The protein below binds the small molecule below.
Small molecule (SMILES): Nc1ncnc2c1ncn2[C@@H]1O[C@H](CO)[C@@H](O[P](=O)(O)OC[C@H]2O[C@@H](n3ccc(=O)[nH]c3=O)[C@H](O)[C@@H]2OP(=O)(O)O)[C@H]1O

Sequence of chain 2.A:
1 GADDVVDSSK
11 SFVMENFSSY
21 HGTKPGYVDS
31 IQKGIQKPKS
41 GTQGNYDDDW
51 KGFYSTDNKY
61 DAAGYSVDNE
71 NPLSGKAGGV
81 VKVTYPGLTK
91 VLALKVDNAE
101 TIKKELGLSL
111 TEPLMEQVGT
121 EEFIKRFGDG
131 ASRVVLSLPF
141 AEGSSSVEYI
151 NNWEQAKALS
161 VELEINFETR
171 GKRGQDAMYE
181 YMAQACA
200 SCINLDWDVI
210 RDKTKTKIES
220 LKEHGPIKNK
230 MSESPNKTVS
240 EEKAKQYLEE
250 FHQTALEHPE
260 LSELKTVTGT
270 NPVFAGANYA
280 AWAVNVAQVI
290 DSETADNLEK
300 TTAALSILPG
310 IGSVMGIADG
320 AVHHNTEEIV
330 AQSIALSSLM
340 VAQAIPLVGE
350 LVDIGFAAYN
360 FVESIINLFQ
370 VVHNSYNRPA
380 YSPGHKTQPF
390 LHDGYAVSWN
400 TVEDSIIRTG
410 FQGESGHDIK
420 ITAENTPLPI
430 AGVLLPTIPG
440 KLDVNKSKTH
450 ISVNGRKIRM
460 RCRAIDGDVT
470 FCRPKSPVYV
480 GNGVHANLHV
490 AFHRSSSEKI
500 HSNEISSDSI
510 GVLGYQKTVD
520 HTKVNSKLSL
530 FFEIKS

Binding-site contacts:
Ligand atom N1A contacts residue GLN36 of chain 2.A at 3.0 Å (h-bond).
Ligand atom C4D contacts residue ARG458 of chain 1.A at 3.5 Å.
Ligand atom O2D contacts residue GLY44 of chain 2.A at 3.5 Å.
Ligand atom O1A contacts residue LYS24 of chain 2.A at 3.2 Å (salt-bridge).
Ligand atom O4B contacts residue PRO38 of chain 2.A at 3.4 Å.
Ligand atom O3X contacts residue SER446 of chain 1.A at 2.7 Å (h-bond).
Ligand atom C1D contacts residue ARG458 of chain 1.A at 3.6 Å.
Ligand atom O3X contacts residue ARG458 of chain 1.A at 2.9 Å (salt-bridge).
Ligand atom N1U contacts residue TYR65 of chain 2.A at 3.6 Å.
Ligand atom PU contacts residue THR42 of chain 2.A at 3.5 Å.
Ligand atom O1X contacts residue THR42 of chain 2.A at 3.5 Å (h-bond).
Ligand atom O2U contacts residue TYR54 of chain 2.A at 3.0 Å.
Ligand atom C5U contacts residue GLY22 of chain 2.A at 3.4 Å.
Ligand atom O2B contacts residue HIS21 of chain 2.A at 2.7 Å (h-bond).
Ligand atom C2U contacts residue TYR65 of chain 2.A at 3.5 Å (hydrophobic).
Ligand atom C8A contacts residue TYR27 of chain 2.A at 3.6 Å (hydrophobic).
Ligand atom O4U contacts residue TYR65 of chain 2.A at 3.6 Å.
Ligand atom O2X contacts residue ASN45 of chain 2.A at 3.5 Å (h-bond).
Ligand atom O5B contacts residue TRP153 of chain 2.A at 3.4 Å.
Ligand atom O4U contacts residue HIS21 of chain 2.A at 3.4 Å.
Ligand atom O4U contacts residue GLY22 of chain 2.A at 2.9 Å (h-bond).
Ligand atom C2B contacts residue HIS21 of chain 2.A at 3.2 Å.
Ligand atom N1A contacts residue ILE35 of chain 2.A at 3.5 Å.
Ligand atom O4D contacts residue TYR65 of chain 2.A at 3.4 Å.
Ligand atom C4U contacts residue TYR65 of chain 2.A at 3.5 Å (hydrophobic).
Ligand atom C4U contacts residue TYR54 of chain 2.A at 3.6 Å (hydrophobic).
Ligand atom C2A contacts residue GLN36 of chain 2.A at 3.3 Å.
Ligand atom C2U contacts residue TYR54 of chain 2.A at 3.2 Å (hydrophobic).
Ligand atom O2D contacts residue TYR54 of chain 2.A at 3.5 Å.
Ligand atom PU contacts residue ARG458 of chain 1.A at 3.5 Å.
Ligand atom O3D contacts residue ARG458 of chain 1.A at 3.1 Å (salt-bridge).
Ligand atom O1X contacts residue ARG458 of chain 1.A at 3.4 Å (salt-bridge).
Ligand atom O2X contacts residue GLY44 of chain 2.A at 2.9 Å (h-bond).
Ligand atom N3U contacts residue TYR54 of chain 2.A at 3.4 Å.
Ligand atom C5U contacts residue TYR65 of chain 2.A at 3.4 Å (hydrophobic).
Ligand atom N6A contacts residue GLY34 of chain 2.A at 3.2 Å (h-bond).
Ligand atom O2X contacts residue THR42 of chain 2.A at 2.9 Å (h-bond).
Ligand atom C5U contacts residue HIS21 of chain 2.A at 3.4 Å.
Ligand atom O2U contacts residue TYR65 of chain 2.A at 3.5 Å.
Ligand atom C6U contacts residue TYR65 of chain 2.A at 3.5 Å (hydrophobic).

Sequence of chain 1.A:
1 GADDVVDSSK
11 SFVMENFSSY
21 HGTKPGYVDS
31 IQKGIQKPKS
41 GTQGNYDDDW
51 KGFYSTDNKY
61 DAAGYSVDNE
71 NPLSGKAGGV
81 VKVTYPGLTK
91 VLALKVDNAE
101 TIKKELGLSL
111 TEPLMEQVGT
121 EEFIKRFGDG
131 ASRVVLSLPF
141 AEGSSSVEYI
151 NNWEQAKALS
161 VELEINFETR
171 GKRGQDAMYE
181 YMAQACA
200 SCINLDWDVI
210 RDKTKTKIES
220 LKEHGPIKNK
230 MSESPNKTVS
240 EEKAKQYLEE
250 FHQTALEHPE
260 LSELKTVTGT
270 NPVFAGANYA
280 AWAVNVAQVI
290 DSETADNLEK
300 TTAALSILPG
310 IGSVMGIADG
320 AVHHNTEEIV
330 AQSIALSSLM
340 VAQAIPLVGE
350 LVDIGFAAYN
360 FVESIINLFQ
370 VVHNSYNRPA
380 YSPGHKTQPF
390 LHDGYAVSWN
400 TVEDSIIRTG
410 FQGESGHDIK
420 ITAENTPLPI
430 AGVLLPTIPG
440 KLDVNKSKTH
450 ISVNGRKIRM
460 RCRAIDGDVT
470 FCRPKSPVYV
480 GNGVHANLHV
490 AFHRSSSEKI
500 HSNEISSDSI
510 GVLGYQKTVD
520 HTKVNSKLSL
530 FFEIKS